This protein binds this small molecule.
Small molecule (SMILES): CC(=O)N[C@@H]1[C@@H](O)[C@H](O)[C@@H](CO)O[C@H]1O

Sequence of chain 1.C:
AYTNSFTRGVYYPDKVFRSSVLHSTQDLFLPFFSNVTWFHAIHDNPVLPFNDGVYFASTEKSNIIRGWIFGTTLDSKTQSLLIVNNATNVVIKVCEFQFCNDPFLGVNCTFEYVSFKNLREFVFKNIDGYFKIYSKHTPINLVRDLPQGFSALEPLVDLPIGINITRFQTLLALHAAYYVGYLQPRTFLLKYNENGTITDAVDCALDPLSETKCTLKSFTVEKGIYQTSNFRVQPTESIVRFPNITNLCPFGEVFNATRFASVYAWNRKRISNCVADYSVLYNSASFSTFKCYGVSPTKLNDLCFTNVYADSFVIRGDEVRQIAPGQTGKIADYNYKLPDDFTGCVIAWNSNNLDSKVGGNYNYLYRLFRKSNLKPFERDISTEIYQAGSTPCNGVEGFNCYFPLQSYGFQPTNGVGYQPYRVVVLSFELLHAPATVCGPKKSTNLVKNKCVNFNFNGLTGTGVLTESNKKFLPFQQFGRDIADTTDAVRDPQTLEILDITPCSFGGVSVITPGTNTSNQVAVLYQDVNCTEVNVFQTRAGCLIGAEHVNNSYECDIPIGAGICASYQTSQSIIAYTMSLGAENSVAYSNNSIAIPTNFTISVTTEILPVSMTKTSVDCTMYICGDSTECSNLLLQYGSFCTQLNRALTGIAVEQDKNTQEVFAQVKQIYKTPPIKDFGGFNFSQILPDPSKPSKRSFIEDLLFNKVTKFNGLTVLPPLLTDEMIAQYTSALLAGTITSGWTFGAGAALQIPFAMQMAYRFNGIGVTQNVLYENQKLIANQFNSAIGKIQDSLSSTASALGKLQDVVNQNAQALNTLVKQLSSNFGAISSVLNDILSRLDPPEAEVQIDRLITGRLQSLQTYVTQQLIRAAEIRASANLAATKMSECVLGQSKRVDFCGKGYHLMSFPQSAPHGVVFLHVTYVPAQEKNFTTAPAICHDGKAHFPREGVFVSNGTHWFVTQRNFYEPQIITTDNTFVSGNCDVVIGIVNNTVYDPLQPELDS

Binding-site contacts:
Ligand atom C7 contacts residue ASN616 of chain 1.C at 3.6 Å.
Ligand atom C4 contacts residue ASN616 of chain 1.C at 4.3 Å.
Ligand atom C3 contacts residue ASN616 of chain 1.C at 3.8 Å.
Ligand atom C2 contacts residue ASN616 of chain 1.C at 2.5 Å.
Ligand atom O7 contacts residue ASN616 of chain 1.C at 3.9 Å.
Ligand atom C1 contacts residue ASN616 of chain 1.C at 1.4 Å.
Ligand atom C5 contacts residue ASN616 of chain 1.C at 3.7 Å.
Ligand atom O5 contacts residue ASN616 of chain 1.C at 2.4 Å (h-bond).
Ligand atom N2 contacts residue ASN616 of chain 1.C at 2.9 Å (h-bond).
Ligand atom C8 contacts residue ASP614 of chain 1.C at 3.8 Å.